Binding-site contacts:
Ligand atom O1 contacts residue MET32 of chain 1.A at 4.2 Å.
Ligand atom C11 contacts residue LEU229 of chain 1.A at 3.8 Å (hydrophobic).
Ligand atom C9 contacts residue ILE134 of chain 1.A at 3.8 Å (hydrophobic).
Ligand atom C5 contacts residue PHE37 of chain 1.A at 3.7 Å (hydrophobic).
Ligand atom C15 contacts residue PHE37 of chain 1.A at 3.6 Å (hydrophobic).
Ligand atom C10 contacts residue TYR232 of chain 1.A at 4.0 Å (hydrophobic).
Ligand atom C10 contacts residue ARG135 of chain 1.A at 3.4 Å.
Ligand atom C6 contacts residue PHE37 of chain 1.A at 4.1 Å (hydrophobic).
Ligand atom C3 contacts residue VAL75 of chain 1.A at 3.5 Å (hydrophobic).
Ligand atom C11 contacts residue ILE134 of chain 1.A at 3.7 Å (hydrophobic).
Ligand atom C12 contacts residue TYR232 of chain 1.A at 3.5 Å (hydrophobic).
Ligand atom O2 contacts residue GLY131 of chain 1.A at 3.6 Å.
Ligand atom C12 contacts residue PHE228 of chain 1.A at 3.9 Å (hydrophobic).
Ligand atom O2 contacts residue ILE134 of chain 1.A at 4.0 Å.
Ligand atom O3 contacts residue TRP225 of chain 1.A at 4.4 Å.
Ligand atom C9 contacts residue GLY131 of chain 1.A at 4.3 Å.
Ligand atom C3 contacts residue CYS35 of chain 1.A at 1.8 Å (hydrophobic).
Ligand atom C11 contacts residue TYR232 of chain 1.A at 3.4 Å (hydrophobic).
Ligand atom N1 contacts residue PHE37 of chain 1.A at 3.6 Å.
Ligand atom O1 contacts residue LEU59 of chain 1.A at 4.0 Å.
Ligand atom N2 contacts residue ILE134 of chain 1.A at 4.3 Å.
Ligand atom N1 contacts residue CYS35 of chain 1.A at 3.5 Å (h-bond).
Ligand atom C7 contacts residue PHE37 of chain 1.A at 4.3 Å (hydrophobic).
Ligand atom C3 contacts residue LEU59 of chain 1.A at 3.9 Å (hydrophobic).
Ligand atom C17 contacts residue PHE37 of chain 1.A at 4.2 Å (hydrophobic).
Ligand atom C9 contacts residue ARG135 of chain 1.A at 3.6 Å.
Ligand atom C4 contacts residue CYS35 of chain 1.A at 2.7 Å (hydrophobic).
Ligand atom O4 contacts residue PHE37 of chain 1.A at 3.9 Å.
Ligand atom C14 contacts residue PHE37 of chain 1.A at 4.0 Å (hydrophobic).
Ligand atom C6 contacts residue PRO36 of chain 1.A at 3.9 Å (hydrophobic).
Ligand atom O1 contacts residue CYS35 of chain 1.A at 3.3 Å (h-bond).
Ligand atom O2 contacts residue VAL130 of chain 1.A at 4.0 Å.
Ligand atom C13 contacts residue ILE134 of chain 1.A at 4.3 Å (hydrophobic).
Ligand atom O1 contacts residue PRO36 of chain 1.A at 4.2 Å.
Ligand atom C13 contacts residue PHE228 of chain 1.A at 4.4 Å (hydrophobic).
Ligand atom C10 contacts residue ILE134 of chain 1.A at 3.8 Å (hydrophobic).
Ligand atom C16 contacts residue PHE37 of chain 1.A at 3.5 Å (hydrophobic).
Ligand atom O3 contacts residue PRO36 of chain 1.A at 3.4 Å.
Ligand atom C4 contacts residue LEU59 of chain 1.A at 4.2 Å (hydrophobic).
Ligand atom C8 contacts residue ARG135 of chain 1.A at 4.4 Å.

Sequence of chain 1.A:
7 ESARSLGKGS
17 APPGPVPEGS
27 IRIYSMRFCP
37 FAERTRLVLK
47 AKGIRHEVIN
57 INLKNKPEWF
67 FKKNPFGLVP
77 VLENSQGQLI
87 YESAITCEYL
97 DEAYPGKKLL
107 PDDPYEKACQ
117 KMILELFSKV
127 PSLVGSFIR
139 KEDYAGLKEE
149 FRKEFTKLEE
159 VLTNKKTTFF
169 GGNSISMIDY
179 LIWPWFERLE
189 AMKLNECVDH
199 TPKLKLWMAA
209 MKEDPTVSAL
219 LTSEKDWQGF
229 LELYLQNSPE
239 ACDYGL

The small molecule below binds the protein below.
Small molecule (SMILES): CCSCOc1ccc(S(=O)(=O)N2CCCCCC2)cc1NC(C)=O